Binding-site contacts:
Ligand atom O2 contacts residue LEU44 of chain 1.D at 4.4 Å.
Ligand atom O2 contacts residue GLU103 of chain 1.D at 4.0 Å.
Ligand atom C1 contacts residue ARG84 of chain 1.D at 3.4 Å.
Ligand atom BR2 contacts residue ILE75 of chain 1.D at 3.1 Å.
Ligand atom O1 contacts residue GLU74 of chain 1.D at 4.3 Å.
Ligand atom C2 contacts residue PRO73 of chain 1.D at 4.0 Å (hydrophobic).
Ligand atom O1 contacts residue ARG84 of chain 1.D at 3.1 Å (salt-bridge).
Ligand atom BR2 contacts residue PRO73 of chain 1.D at 4.4 Å.
Ligand atom C1 contacts residue TYR101 of chain 1.D at 4.2 Å (hydrophobic).
Ligand atom C2 contacts residue ARG84 of chain 1.D at 3.8 Å.
Ligand atom O1 contacts residue PRO73 of chain 1.D at 3.2 Å (h-bond).
Ligand atom O1 contacts residue ILE75 of chain 1.D at 3.2 Å (h-bond).
Ligand atom O2 contacts residue ARG84 of chain 1.D at 4.0 Å.
Ligand atom C1 contacts residue GLU103 of chain 1.D at 4.4 Å.
Ligand atom C1 contacts residue ILE72 of chain 1.D at 4.2 Å (hydrophobic).
Ligand atom BR2 contacts residue GLU74 of chain 1.D at 3.6 Å.
Ligand atom O2 contacts residue ILE72 of chain 1.D at 3.4 Å.
Ligand atom C2 contacts residue ILE75 of chain 1.D at 4.3 Å (hydrophobic).
Ligand atom O2 contacts residue TYR101 of chain 1.D at 3.1 Å (h-bond).
Ligand atom O1 contacts residue LEU44 of chain 1.D at 3.9 Å.
Ligand atom C1 contacts residue PRO73 of chain 1.D at 3.4 Å (hydrophobic).
Ligand atom C2 contacts residue GLU74 of chain 1.D at 4.5 Å.
Ligand atom BR2 contacts residue ARG84 of chain 1.D at 4.0 Å.
Ligand atom C1 contacts residue ILE75 of chain 1.D at 4.0 Å (hydrophobic).
Ligand atom O2 contacts residue PRO73 of chain 1.D at 4.0 Å.

A protein and the small-molecule ligand that binds it are described below.
Small molecule (SMILES): O=C(O)CBr

Sequence of chain 1.D:
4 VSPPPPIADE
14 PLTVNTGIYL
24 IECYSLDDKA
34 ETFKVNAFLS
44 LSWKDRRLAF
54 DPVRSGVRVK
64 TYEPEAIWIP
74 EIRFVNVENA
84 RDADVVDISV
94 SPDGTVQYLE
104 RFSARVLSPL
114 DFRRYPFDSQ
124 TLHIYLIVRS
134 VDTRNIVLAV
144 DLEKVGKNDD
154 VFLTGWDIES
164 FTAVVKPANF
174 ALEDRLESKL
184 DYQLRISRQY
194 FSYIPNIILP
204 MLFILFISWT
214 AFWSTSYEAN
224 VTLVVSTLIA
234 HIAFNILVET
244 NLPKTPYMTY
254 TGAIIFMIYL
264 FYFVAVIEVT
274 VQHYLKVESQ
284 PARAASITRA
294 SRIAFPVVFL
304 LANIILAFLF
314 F